A small-molecule ligand and the protein it binds are described below.
Small molecule (SMILES): Nc1ncnc2c1ncn2[C@@H]1O[C@H](CO[P](=O)(O)O[C@H]2[C@@H](O)[C@H](n3cnc4c(N)ncnc43)O[C@@H]2CO[P](=O)(O)O[C@H]2[C@@H](O)[C@H](n3cnc4c(N)ncnc43)O[C@@H]2COP(=O)(O)O)[C@@H](O)[C@H]1O

Binding-site contacts:
Ligand atom C2 contacts residue U1 of chain 15.C at 3.5 Å.
Ligand atom C2 contacts residue U3 of chain 15.C at 3.0 Å.
Ligand atom N3 contacts residue U2 of chain 15.C at 3.7 Å.
Ligand atom N1 contacts residue U2 of chain 15.C at 3.5 Å (h-bond).
Ligand atom N6 contacts residue U2 of chain 15.C at 4.2 Å.
Ligand atom C6 contacts residue U3 of chain 15.C at 3.3 Å.
Ligand atom C6 contacts residue U2 of chain 15.C at 4.1 Å.
Ligand atom N3 contacts residue U3 of chain 15.C at 4.2 Å.
Ligand atom C4 contacts residue U2 of chain 15.C at 4.3 Å.
Ligand atom N1 contacts residue U3 of chain 15.C at 2.7 Å (h-bond).
Ligand atom N1 contacts residue U1 of chain 15.C at 2.8 Å (h-bond).
Ligand atom C6 contacts residue U1 of chain 15.C at 3.6 Å.
Ligand atom C2 contacts residue U2 of chain 15.C at 3.2 Å.
Ligand atom N6 contacts residue U1 of chain 15.C at 2.8 Å (h-bond).
Ligand atom N6 contacts residue U3 of chain 15.C at 3.0 Å (h-bond).